Binding-site contacts:
Ligand atom C5 contacts residue ASN265 of chain 1.B at 3.6 Å.
Ligand atom C8 contacts residue GLN263 of chain 1.B at 3.6 Å.
Ligand atom C2 contacts residue ARG412 of chain 1.B at 4.1 Å.
Ligand atom C5 contacts residue VAL414 of chain 1.B at 4.4 Å (hydrophobic).
Ligand atom O6 contacts residue ASN265 of chain 1.B at 4.4 Å.
Ligand atom C1 contacts residue ARG412 of chain 1.B at 3.8 Å.
Ligand atom O5 contacts residue VAL414 of chain 1.B at 3.5 Å.
Ligand atom C3 contacts residue ASN265 of chain 1.B at 3.8 Å.
Ligand atom C1 contacts residue GLN263 of chain 1.B at 4.4 Å.
Ligand atom C7 contacts residue ASN265 of chain 1.B at 3.2 Å.
Ligand atom C5 contacts residue GLN263 of chain 1.B at 4.3 Å.
Ligand atom C2 contacts residue ASN265 of chain 1.B at 2.4 Å.
Ligand atom C4 contacts residue ASN265 of chain 1.B at 4.2 Å.
Ligand atom C6 contacts residue VAL414 of chain 1.B at 4.4 Å (hydrophobic).
Ligand atom O5 contacts residue ASN265 of chain 1.B at 2.3 Å (h-bond).
Ligand atom C1 contacts residue VAL414 of chain 1.B at 4.0 Å (hydrophobic).
Ligand atom O6 contacts residue VAL414 of chain 1.B at 3.7 Å.
Ligand atom O7 contacts residue ASN265 of chain 1.B at 3.8 Å.
Ligand atom O5 contacts residue ARG412 of chain 1.B at 3.5 Å (salt-bridge).
Ligand atom C8 contacts residue ASN265 of chain 1.B at 3.2 Å.
Ligand atom O7 contacts residue ASN301 of chain 1.B at 4.2 Å.
Ligand atom O7 contacts residue SER303 of chain 1.B at 4.2 Å.
Ligand atom O7 contacts residue SER381 of chain 1.B at 4.0 Å.
Ligand atom C1 contacts residue ASN265 of chain 1.B at 1.4 Å.
Ligand atom N2 contacts residue ASN265 of chain 1.B at 2.9 Å (h-bond).
Ligand atom O6 contacts residue ARG412 of chain 1.B at 3.9 Å.

A small-molecule ligand and the protein it binds are described below.
Small molecule (SMILES): CC(=O)N[C@H]1[C@H](O[C@H]2[C@H](O)[C@@H](NC(C)=O)CO[C@@H]2CO)O[C@H](CO)[C@@H](O)[C@@H]1O

Sequence of chain 1.B:
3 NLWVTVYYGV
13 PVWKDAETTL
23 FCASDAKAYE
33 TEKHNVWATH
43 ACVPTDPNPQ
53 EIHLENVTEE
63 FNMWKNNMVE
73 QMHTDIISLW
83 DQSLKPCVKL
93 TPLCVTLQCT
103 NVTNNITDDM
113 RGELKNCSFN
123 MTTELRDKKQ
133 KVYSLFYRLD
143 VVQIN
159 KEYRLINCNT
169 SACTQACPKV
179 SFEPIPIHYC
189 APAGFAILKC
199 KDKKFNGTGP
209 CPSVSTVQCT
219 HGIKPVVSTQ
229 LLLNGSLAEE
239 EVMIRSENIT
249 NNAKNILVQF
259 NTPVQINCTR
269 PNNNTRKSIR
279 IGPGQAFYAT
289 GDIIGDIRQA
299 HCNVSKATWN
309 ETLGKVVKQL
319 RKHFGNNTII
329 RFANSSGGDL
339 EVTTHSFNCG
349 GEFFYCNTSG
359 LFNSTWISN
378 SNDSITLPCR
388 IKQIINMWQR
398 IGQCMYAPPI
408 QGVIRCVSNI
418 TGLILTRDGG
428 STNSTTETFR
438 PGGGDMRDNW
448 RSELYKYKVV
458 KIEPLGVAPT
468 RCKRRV